Binding-site contacts:
Ligand atom C1P contacts residue ARG54 of chain 1.C at 3.4 Å.
Ligand atom O4 contacts residue LYS84 of chain 3.C at 2.7 Å (salt-bridge).
Ligand atom O1 contacts residue HIS134 of chain 1.C at 2.9 Å (h-bond).
Ligand atom O1P contacts residue LYS84 of chain 3.C at 2.8 Å (salt-bridge).
Ligand atom O2P contacts residue SER80 of chain 3.C at 3.4 Å (h-bond).
Ligand atom O2P contacts residue THR53 of chain 1.C at 3.5 Å (h-bond).
Ligand atom C3 contacts residue LEU267 of chain 1.C at 3.8 Å (hydrophobic).
Ligand atom O1 contacts residue THR55 of chain 1.C at 3.1 Å (h-bond).
Ligand atom O3P contacts residue ARG54 of chain 1.C at 3.7 Å.
Ligand atom P contacts residue ARG54 of chain 1.C at 3.8 Å.
Ligand atom C5 contacts residue LEU267 of chain 1.C at 3.6 Å (hydrophobic).
Ligand atom O5 contacts residue GLN231 of chain 1.C at 3.5 Å (h-bond).
Ligand atom C4 contacts residue ARG167 of chain 1.C at 3.8 Å.
Ligand atom O2 contacts residue THR168 of chain 1.C at 3.8 Å.
Ligand atom P contacts residue ARG105 of chain 1.C at 3.8 Å.
Ligand atom O3 contacts residue LYS84 of chain 3.C at 3.0 Å (salt-bridge).
Ligand atom O5 contacts residue LEU267 of chain 1.C at 3.5 Å (h-bond).
Ligand atom O1 contacts residue GLN137 of chain 1.C at 3.7 Å.
Ligand atom C1P contacts residue LEU267 of chain 1.C at 3.3 Å (hydrophobic).
Ligand atom O2 contacts residue HIS134 of chain 1.C at 3.5 Å.
Ligand atom C2 contacts residue THR168 of chain 1.C at 3.7 Å.
Ligand atom O2 contacts residue ARG167 of chain 1.C at 2.9 Å (salt-bridge).
Ligand atom O2P contacts residue ARG54 of chain 1.C at 2.5 Å (salt-bridge).
Ligand atom O5 contacts residue ARG229 of chain 1.C at 2.9 Å (salt-bridge).
Ligand atom O1P contacts residue SER80 of chain 3.C at 3.0 Å (h-bond).
Ligand atom O3P contacts residue ARG105 of chain 1.C at 3.3 Å (salt-bridge).
Ligand atom N2 contacts residue LEU267 of chain 1.C at 2.8 Å (h-bond).
Ligand atom P contacts residue SER80 of chain 3.C at 3.7 Å.
Ligand atom O3P contacts residue SER52 of chain 1.C at 2.8 Å (h-bond).
Ligand atom O3 contacts residue ARG167 of chain 1.C at 3.5 Å (salt-bridge).
Ligand atom O3P contacts residue THR53 of chain 1.C at 3.8 Å.
Ligand atom O3P contacts residue THR55 of chain 1.C at 2.9 Å (h-bond).
Ligand atom C1 contacts residue LEU267 of chain 1.C at 3.5 Å (hydrophobic).
Ligand atom C5 contacts residue GLN231 of chain 1.C at 3.7 Å.
Ligand atom C5 contacts residue ARG229 of chain 1.C at 3.6 Å.
Ligand atom O3 contacts residue ARG105 of chain 1.C at 3.6 Å.
Ligand atom O1 contacts residue ARG105 of chain 1.C at 3.1 Å (salt-bridge).
Ligand atom O1P contacts residue ARG105 of chain 1.C at 3.1 Å (salt-bridge).
Ligand atom C2 contacts residue LEU267 of chain 1.C at 3.8 Å (hydrophobic).
Ligand atom O4 contacts residue ARG229 of chain 1.C at 3.4 Å (salt-bridge).

This small molecule binds to this protein.
Small molecule (SMILES): O=C(O)C[C@H](NC(=O)CP(=O)(O)O)C(=O)O

Sequence of chain 3.C:
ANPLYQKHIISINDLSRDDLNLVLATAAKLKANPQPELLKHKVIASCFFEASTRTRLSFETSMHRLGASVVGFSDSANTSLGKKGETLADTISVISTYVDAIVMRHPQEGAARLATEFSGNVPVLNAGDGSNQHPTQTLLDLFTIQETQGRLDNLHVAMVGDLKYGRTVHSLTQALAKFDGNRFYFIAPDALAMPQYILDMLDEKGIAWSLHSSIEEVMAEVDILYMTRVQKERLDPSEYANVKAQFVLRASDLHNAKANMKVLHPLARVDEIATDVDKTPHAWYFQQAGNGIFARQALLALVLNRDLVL

Sequence of chain 1.C:
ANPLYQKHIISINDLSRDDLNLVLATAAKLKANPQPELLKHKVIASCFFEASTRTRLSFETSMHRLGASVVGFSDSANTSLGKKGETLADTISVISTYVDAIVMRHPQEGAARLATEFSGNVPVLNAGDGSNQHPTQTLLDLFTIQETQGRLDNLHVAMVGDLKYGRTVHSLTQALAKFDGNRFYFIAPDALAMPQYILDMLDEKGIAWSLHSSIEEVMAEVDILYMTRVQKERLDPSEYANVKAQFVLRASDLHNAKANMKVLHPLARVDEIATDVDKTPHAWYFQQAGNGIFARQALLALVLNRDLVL